The protein below binds the small molecule below.
Small molecule (SMILES): CC(=O)N[C@H]1[C@H](O[C@H]2[C@H](O)[C@@H](NC(C)=O)CO[C@@H]2CO)O[C@H](CO)[C@@H](O[C@@H]2O[C@H](CO[C@H]3O[C@H](CO)[C@@H](O)[C@H](O)[C@@H]3O)[C@@H](O)[C@H](O[C@H]3O[C@H](CO)[C@@H](O)[C@H](O)[C@@H]3O)[C@@H]2O)[C@@H]1O

Sequence of chain 1.A:
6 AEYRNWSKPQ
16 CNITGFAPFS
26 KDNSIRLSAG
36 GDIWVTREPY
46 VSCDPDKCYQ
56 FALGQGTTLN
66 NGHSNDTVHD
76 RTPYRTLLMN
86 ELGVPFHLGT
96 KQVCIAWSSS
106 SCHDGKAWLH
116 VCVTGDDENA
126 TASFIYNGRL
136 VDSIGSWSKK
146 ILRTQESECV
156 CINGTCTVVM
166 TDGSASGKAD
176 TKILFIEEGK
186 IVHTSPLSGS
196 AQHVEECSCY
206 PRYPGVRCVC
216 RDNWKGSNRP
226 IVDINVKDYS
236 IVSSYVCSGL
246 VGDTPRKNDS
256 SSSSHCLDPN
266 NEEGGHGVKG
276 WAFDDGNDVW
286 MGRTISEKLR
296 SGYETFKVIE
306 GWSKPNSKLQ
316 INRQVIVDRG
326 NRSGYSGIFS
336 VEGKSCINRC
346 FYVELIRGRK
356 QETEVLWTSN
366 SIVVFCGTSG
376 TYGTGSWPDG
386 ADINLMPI

Binding-site contacts:
Ligand atom N2 contacts residue ASN124 of chain 4.A at 2.9 Å (h-bond).
Ligand atom C4 contacts residue GLN315 of chain 1.A at 3.4 Å.
Ligand atom O2 contacts residue GLN315 of chain 1.A at 2.8 Å (h-bond).
Ligand atom O5 contacts residue ASN124 of chain 4.A at 2.4 Å (h-bond).
Ligand atom O5 contacts residue ILE316 of chain 1.A at 3.8 Å.
Ligand atom O3 contacts residue GLN315 of chain 1.A at 3.3 Å (h-bond).
Ligand atom C8 contacts residue TYR377 of chain 1.A at 3.8 Å (hydrophobic).
Ligand atom C7 contacts residue ASN124 of chain 4.A at 3.1 Å.
Ligand atom O3 contacts residue MAN1 of chain 4.E at 3.4 Å (h-bond).
Ligand atom C3 contacts residue MAN1 of chain 4.E at 3.6 Å.
Ligand atom C3 contacts residue GLN315 of chain 1.A at 3.5 Å.
Ligand atom C6 contacts residue GLN315 of chain 1.A at 3.7 Å.
Ligand atom C5 contacts residue ASN124 of chain 4.A at 3.7 Å.
Ligand atom C2 contacts residue GLN315 of chain 1.A at 3.6 Å.
Ligand atom O3 contacts residue ASP254 of chain 1.A at 3.8 Å.
Ligand atom C3 contacts residue ASN317 of chain 1.A at 3.6 Å.
Ligand atom C6 contacts residue TYR377 of chain 1.A at 3.4 Å (hydrophobic).
Ligand atom O6 contacts residue TYR377 of chain 1.A at 3.4 Å.
Ligand atom C2 contacts residue MAN1 of chain 4.E at 2.7 Å.
Ligand atom O5 contacts residue THR379 of chain 1.A at 3.4 Å.
Ligand atom C6 contacts residue GLY378 of chain 1.A at 3.5 Å.
Ligand atom O3 contacts residue ASN317 of chain 1.A at 2.9 Å (h-bond).
Ligand atom O7 contacts residue THR379 of chain 1.A at 3.5 Å (h-bond).
Ligand atom O6 contacts residue THR379 of chain 1.A at 3.6 Å.
Ligand atom O2 contacts residue MAN1 of chain 4.E at 1.9 Å (h-bond).
Ligand atom O4 contacts residue ARG318 of chain 1.A at 3.4 Å (salt-bridge).
Ligand atom O2 contacts residue ARG318 of chain 1.A at 3.4 Å (salt-bridge).
Ligand atom C3 contacts residue ASN124 of chain 4.A at 3.7 Å.
Ligand atom O2 contacts residue ILE316 of chain 1.A at 3.4 Å.
Ligand atom O5 contacts residue GLY378 of chain 1.A at 3.4 Å.
Ligand atom O4 contacts residue MAN1 of chain 4.E at 3.8 Å.
Ligand atom O6 contacts residue GLY378 of chain 1.A at 2.7 Å (h-bond).
Ligand atom O7 contacts residue ASN124 of chain 4.A at 2.9 Å (h-bond).
Ligand atom C1 contacts residue MAN1 of chain 4.E at 3.5 Å.
Ligand atom O4 contacts residue ASN317 of chain 1.A at 3.5 Å (h-bond).
Ligand atom O2 contacts residue ASN317 of chain 1.A at 3.6 Å.
Ligand atom C1 contacts residue ASN124 of chain 4.A at 1.5 Å.
Ligand atom O4 contacts residue ARG318 of chain 1.A at 3.3 Å (salt-bridge).
Ligand atom C2 contacts residue ASN124 of chain 4.A at 2.4 Å.
Ligand atom O3 contacts residue GLN315 of chain 1.A at 3.7 Å.

Sequence of chain 4.A:
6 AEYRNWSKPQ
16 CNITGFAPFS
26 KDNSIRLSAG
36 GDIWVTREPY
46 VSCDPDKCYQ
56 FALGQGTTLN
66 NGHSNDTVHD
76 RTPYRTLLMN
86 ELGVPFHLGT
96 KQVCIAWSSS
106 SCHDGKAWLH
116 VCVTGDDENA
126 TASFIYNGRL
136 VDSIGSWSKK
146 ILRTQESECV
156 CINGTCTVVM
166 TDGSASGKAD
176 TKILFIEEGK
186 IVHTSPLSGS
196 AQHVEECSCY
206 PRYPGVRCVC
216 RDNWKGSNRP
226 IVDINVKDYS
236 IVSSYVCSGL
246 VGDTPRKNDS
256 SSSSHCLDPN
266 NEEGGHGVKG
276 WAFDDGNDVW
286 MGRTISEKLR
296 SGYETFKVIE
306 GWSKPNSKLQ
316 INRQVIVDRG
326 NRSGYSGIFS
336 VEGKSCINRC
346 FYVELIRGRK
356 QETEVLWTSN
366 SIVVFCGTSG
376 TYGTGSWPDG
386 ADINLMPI